Sequence of chain 26.B:
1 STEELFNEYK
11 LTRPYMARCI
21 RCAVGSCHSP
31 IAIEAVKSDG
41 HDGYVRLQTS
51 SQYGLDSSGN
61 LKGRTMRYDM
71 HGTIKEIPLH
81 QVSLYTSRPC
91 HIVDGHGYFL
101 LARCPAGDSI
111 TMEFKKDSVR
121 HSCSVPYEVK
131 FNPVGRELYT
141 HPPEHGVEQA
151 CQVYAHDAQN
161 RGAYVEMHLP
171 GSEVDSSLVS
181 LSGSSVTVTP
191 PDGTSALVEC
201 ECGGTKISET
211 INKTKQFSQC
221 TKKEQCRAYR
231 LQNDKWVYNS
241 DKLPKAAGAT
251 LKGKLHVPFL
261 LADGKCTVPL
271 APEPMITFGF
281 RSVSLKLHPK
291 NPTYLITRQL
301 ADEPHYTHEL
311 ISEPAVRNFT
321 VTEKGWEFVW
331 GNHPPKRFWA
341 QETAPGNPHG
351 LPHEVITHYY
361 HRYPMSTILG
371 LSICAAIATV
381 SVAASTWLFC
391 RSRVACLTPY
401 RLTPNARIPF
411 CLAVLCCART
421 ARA

Binding-site contacts:
Ligand atom C4 contacts residue ASN212 of chain 26.B at 4.2 Å.
Ligand atom O7 contacts residue ASN212 of chain 26.B at 4.5 Å.
Ligand atom C5 contacts residue ASN212 of chain 26.B at 3.7 Å.
Ligand atom C1 contacts residue ASN212 of chain 26.B at 1.4 Å.
Ligand atom O6 contacts residue ASN212 of chain 26.B at 4.4 Å.
Ligand atom C1 contacts residue ILE211 of chain 26.B at 4.1 Å (hydrophobic).
Ligand atom O5 contacts residue ASN212 of chain 26.B at 2.4 Å (h-bond).
Ligand atom C2 contacts residue ASN212 of chain 26.B at 2.5 Å.
Ligand atom C7 contacts residue ASN212 of chain 26.B at 3.9 Å.
Ligand atom C3 contacts residue ASN212 of chain 26.B at 3.8 Å.
Ligand atom N2 contacts residue ASN212 of chain 26.B at 2.9 Å (h-bond).
Ligand atom N2 contacts residue ILE211 of chain 26.B at 4.0 Å.

The small molecule below binds the protein below.
Small molecule (SMILES): CC(=O)N[C@@H]1[C@@H](O)[C@H](O)[C@@H](CO)O[C@H]1O